Sequence of chain 1.O:
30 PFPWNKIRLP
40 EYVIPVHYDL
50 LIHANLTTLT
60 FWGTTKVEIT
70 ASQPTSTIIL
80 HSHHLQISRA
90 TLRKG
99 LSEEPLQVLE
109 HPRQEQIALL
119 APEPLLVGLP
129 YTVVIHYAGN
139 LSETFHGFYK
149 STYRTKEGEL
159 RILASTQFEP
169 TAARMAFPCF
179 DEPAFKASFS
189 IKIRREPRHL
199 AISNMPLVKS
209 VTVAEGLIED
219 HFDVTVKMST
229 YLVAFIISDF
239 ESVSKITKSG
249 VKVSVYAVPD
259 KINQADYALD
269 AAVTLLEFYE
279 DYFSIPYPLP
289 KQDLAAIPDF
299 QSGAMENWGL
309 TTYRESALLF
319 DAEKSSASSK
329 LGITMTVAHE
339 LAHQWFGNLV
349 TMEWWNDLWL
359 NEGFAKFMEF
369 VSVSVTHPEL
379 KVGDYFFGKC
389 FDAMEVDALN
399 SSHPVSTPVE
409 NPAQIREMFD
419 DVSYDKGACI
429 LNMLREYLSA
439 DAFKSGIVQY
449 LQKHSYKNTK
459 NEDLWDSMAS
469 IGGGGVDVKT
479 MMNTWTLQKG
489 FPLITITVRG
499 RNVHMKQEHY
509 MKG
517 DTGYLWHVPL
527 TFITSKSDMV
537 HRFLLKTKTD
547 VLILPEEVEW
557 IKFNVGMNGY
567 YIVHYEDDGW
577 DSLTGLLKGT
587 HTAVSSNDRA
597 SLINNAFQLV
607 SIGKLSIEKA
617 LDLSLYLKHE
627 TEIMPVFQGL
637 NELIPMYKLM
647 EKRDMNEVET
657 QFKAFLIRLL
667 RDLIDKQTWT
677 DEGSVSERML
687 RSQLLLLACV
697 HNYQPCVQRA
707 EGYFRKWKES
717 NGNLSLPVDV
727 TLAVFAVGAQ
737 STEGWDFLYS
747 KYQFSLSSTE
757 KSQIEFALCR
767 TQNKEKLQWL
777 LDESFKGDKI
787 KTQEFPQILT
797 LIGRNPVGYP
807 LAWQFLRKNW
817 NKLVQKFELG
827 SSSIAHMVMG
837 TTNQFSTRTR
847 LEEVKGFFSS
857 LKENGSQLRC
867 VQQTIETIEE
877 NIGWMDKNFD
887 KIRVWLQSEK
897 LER

A small-molecule ligand and the protein it binds are described below.
Small molecule (SMILES): CC(=O)N[C@H]1[C@H](O[C@H]2[C@H](O)[C@@H](NC(C)=O)CO[C@@H]2CO)O[C@H](CO)[C@@H](O[C@@H]2O[C@H](CO)[C@@H](O)[C@H](O)[C@@H]2O)[C@@H]1O

Binding-site contacts:
Ligand atom O5 contacts residue THR57 of chain 1.O at 4.1 Å.
Ligand atom N2 contacts residue ASN54 of chain 1.O at 2.8 Å (h-bond).
Ligand atom C1 contacts residue ASN54 of chain 1.O at 1.4 Å.
Ligand atom C5 contacts residue ASN54 of chain 1.O at 3.7 Å.
Ligand atom O7 contacts residue ALA53 of chain 1.O at 3.6 Å.
Ligand atom C1 contacts residue THR56 of chain 1.O at 4.3 Å.
Ligand atom C8 contacts residue GLU194 of chain 1.O at 3.7 Å.
Ligand atom C7 contacts residue LEU215 of chain 1.O at 4.2 Å (hydrophobic).
Ligand atom N2 contacts residue HIS52 of chain 1.O at 4.5 Å.
Ligand atom O3 contacts residue GLU194 of chain 1.O at 3.8 Å.
Ligand atom C6 contacts residue THR57 of chain 1.O at 4.4 Å.
Ligand atom O5 contacts residue ASN54 of chain 1.O at 2.5 Å (h-bond).
Ligand atom C7 contacts residue ASN54 of chain 1.O at 3.2 Å.
Ligand atom C7 contacts residue ALA53 of chain 1.O at 4.4 Å (hydrophobic).
Ligand atom C8 contacts residue ARG193 of chain 1.O at 4.2 Å.
Ligand atom C8 contacts residue LEU215 of chain 1.O at 3.2 Å (hydrophobic).
Ligand atom C8 contacts residue HIS52 of chain 1.O at 3.5 Å.
Ligand atom C4 contacts residue ASN54 of chain 1.O at 4.3 Å.
Ligand atom C5 contacts residue THR56 of chain 1.O at 4.1 Å.
Ligand atom O7 contacts residue ASN54 of chain 1.O at 2.9 Å (h-bond).
Ligand atom N2 contacts residue GLU194 of chain 1.O at 3.2 Å (salt-bridge).
Ligand atom C3 contacts residue GLU194 of chain 1.O at 3.4 Å.
Ligand atom C2 contacts residue ASN54 of chain 1.O at 2.5 Å.
Ligand atom C1 contacts residue GLU194 of chain 1.O at 4.3 Å.
Ligand atom O6 contacts residue GLY214 of chain 1.O at 4.4 Å.
Ligand atom C7 contacts residue GLU194 of chain 1.O at 4.0 Å.
Ligand atom O7 contacts residue HIS52 of chain 1.O at 2.3 Å (h-bond).
Ligand atom C3 contacts residue ASN54 of chain 1.O at 3.8 Å.
Ligand atom C2 contacts residue GLU194 of chain 1.O at 3.8 Å.
Ligand atom C7 contacts residue HIS52 of chain 1.O at 3.2 Å.
Ligand atom O6 contacts residue THR57 of chain 1.O at 4.4 Å.
Ligand atom O7 contacts residue LEU215 of chain 1.O at 4.5 Å.
Ligand atom O5 contacts residue THR56 of chain 1.O at 4.2 Å.